The protein below binds the small molecule below.
Small molecule (SMILES): CC(=O)N[C@@H]1[C@@H](O[C@@H]2O[C@H](CO)[C@H](O)[C@H](O[C@]3(C(=O)O)C[C@H](O)[C@@H](NC(C)=O)[C@H]([C@H](O)[C@H](O)CO)O3)[C@H]2O)[C@H](O)[C@@H](CO[C@]2(C(=O)O)C[C@H](O)[C@@H](NC(C)=O)[C@H]([C@H](O)[C@H](O)CO)O2)O[C@H]1O

Binding-site contacts:
Ligand atom C2 contacts residue ARG77 of chain 1.D at 4.0 Å.
Ligand atom O6 contacts residue ASN93 of chain 1.D at 3.6 Å (h-bond).
Ligand atom C3 contacts residue VAL296 of chain 1.D at 3.6 Å (hydrophobic).
Ligand atom C1 contacts residue ARG77 of chain 1.D at 3.1 Å.
Ligand atom C6 contacts residue TYR72 of chain 1.D at 3.7 Å (hydrophobic).
Ligand atom O4 contacts residue ARG77 of chain 1.D at 4.2 Å.
Ligand atom C3 contacts residue ARG77 of chain 1.D at 3.3 Å.
Ligand atom C10 contacts residue TYR72 of chain 1.D at 4.0 Å (hydrophobic).
Ligand atom C4 contacts residue HIS298 of chain 1.D at 3.7 Å.
Ligand atom C4 contacts residue VAL296 of chain 1.D at 4.2 Å (hydrophobic).
Ligand atom O1A contacts residue ARG77 of chain 1.D at 2.7 Å (salt-bridge).
Ligand atom O8 contacts residue TYR72 of chain 1.D at 3.4 Å (h-bond).
Ligand atom C1 contacts residue TYR72 of chain 1.D at 3.8 Å (hydrophobic).
Ligand atom O1A contacts residue TYR72 of chain 1.D at 3.4 Å.
Ligand atom O1B contacts residue TYR72 of chain 1.D at 4.0 Å.
Ligand atom N5 contacts residue TYR72 of chain 1.D at 2.9 Å (h-bond).
Ligand atom O4 contacts residue HIS298 of chain 1.D at 2.7 Å (h-bond).
Ligand atom C5 contacts residue TYR72 of chain 1.D at 3.5 Å (hydrophobic).
Ligand atom C11 contacts residue TYR72 of chain 1.D at 4.2 Å (hydrophobic).
Ligand atom C8 contacts residue ARG77 of chain 1.D at 4.2 Å.
Ligand atom C3 contacts residue HIS298 of chain 1.D at 3.8 Å.
Ligand atom C2 contacts residue GLY78 of chain 1.D at 4.2 Å.
Ligand atom C4 contacts residue ARG77 of chain 1.D at 4.0 Å.
Ligand atom O1A contacts residue LYS186 of chain 1.D at 4.3 Å.
Ligand atom O3 contacts residue GLY78 of chain 1.D at 3.7 Å.
Ligand atom O4 contacts residue TYR72 of chain 1.D at 3.7 Å.
Ligand atom C4 contacts residue GLY78 of chain 1.D at 3.9 Å.
Ligand atom C5 contacts residue ASN93 of chain 1.D at 4.1 Å.
Ligand atom O8 contacts residue ARG77 of chain 1.D at 3.5 Å (salt-bridge).
Ligand atom O4 contacts residue THR291 of chain 1.D at 3.9 Å.
Ligand atom O4 contacts residue ASN80 of chain 1.D at 4.1 Å.
Ligand atom C6 contacts residue THR94 of chain 1.D at 4.3 Å.
Ligand atom C6 contacts residue ASN80 of chain 1.D at 4.3 Å.
Ligand atom C4 contacts residue TYR72 of chain 1.D at 3.4 Å (hydrophobic).
Ligand atom O1B contacts residue ARG77 of chain 1.D at 2.4 Å (salt-bridge).
Ligand atom O4 contacts residue GLY78 of chain 1.D at 3.4 Å (h-bond).
Ligand atom C6 contacts residue ASN93 of chain 1.D at 3.4 Å.
Ligand atom O1A contacts residue GLY78 of chain 1.D at 3.8 Å.
Ligand atom C3 contacts residue GLY78 of chain 1.D at 3.8 Å.
Ligand atom O4 contacts residue VAL296 of chain 1.D at 3.9 Å.

Sequence of chain 1.E:
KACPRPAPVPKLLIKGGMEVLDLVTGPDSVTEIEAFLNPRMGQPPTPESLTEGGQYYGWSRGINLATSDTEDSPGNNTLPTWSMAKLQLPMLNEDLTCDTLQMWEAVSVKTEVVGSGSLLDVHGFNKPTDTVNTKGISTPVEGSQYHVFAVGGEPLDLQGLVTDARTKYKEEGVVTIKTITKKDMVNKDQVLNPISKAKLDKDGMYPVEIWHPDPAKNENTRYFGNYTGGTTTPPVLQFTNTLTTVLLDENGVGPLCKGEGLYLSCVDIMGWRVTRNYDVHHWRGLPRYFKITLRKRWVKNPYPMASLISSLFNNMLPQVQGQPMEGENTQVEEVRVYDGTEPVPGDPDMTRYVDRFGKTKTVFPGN

Sequence of chain 1.D:
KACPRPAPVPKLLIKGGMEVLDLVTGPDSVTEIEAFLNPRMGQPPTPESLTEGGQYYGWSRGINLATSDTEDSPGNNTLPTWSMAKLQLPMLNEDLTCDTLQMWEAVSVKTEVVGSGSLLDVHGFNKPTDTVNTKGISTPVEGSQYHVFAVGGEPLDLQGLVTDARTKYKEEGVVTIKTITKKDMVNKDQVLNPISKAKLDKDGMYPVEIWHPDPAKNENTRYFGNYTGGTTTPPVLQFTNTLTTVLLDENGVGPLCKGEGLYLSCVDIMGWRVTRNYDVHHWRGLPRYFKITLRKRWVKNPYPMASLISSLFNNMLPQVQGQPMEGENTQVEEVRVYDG